A protein and the small-molecule ligand that binds it are described below.
Small molecule (SMILES): CC(=O)N[C@@H]1[C@@H](O)[C@H](O)[C@@H](CO)O[C@H]1O

Binding-site contacts:
Ligand atom C7 contacts residue GLN484 of chain 1.C at 3.7 Å.
Ligand atom C1 contacts residue ASN481 of chain 1.C at 1.4 Å.
Ligand atom O7 contacts residue THR483 of chain 1.C at 3.9 Å.
Ligand atom O5 contacts residue ASN473 of chain 1.C at 4.4 Å.
Ligand atom C1 contacts residue ASN473 of chain 1.C at 3.8 Å.
Ligand atom N2 contacts residue ASN481 of chain 1.C at 3.1 Å (h-bond).
Ligand atom O6 contacts residue ASN479 of chain 1.C at 3.5 Å.
Ligand atom O6 contacts residue TYR477 of chain 1.C at 3.4 Å.
Ligand atom C4 contacts residue ASN481 of chain 1.C at 4.2 Å.
Ligand atom C7 contacts residue GLU482 of chain 1.C at 4.5 Å.
Ligand atom O7 contacts residue ASN481 of chain 1.C at 4.0 Å.
Ligand atom O5 contacts residue ASN479 of chain 1.C at 3.5 Å (h-bond).
Ligand atom C7 contacts residue ASN481 of chain 1.C at 3.8 Å.
Ligand atom C6 contacts residue ASN479 of chain 1.C at 3.9 Å.
Ligand atom C2 contacts residue ASN481 of chain 1.C at 2.5 Å.
Ligand atom C5 contacts residue ASN481 of chain 1.C at 3.6 Å.
Ligand atom O5 contacts residue ASN481 of chain 1.C at 2.3 Å (h-bond).
Ligand atom N2 contacts residue ASN473 of chain 1.C at 4.3 Å.
Ligand atom C8 contacts residue GLU482 of chain 1.C at 3.8 Å.
Ligand atom C8 contacts residue GLN484 of chain 1.C at 3.9 Å.
Ligand atom C3 contacts residue ASN481 of chain 1.C at 3.8 Å.
Ligand atom C7 contacts residue THR483 of chain 1.C at 4.2 Å.
Ligand atom C5 contacts residue ASN479 of chain 1.C at 4.4 Å.
Ligand atom O7 contacts residue GLN484 of chain 1.C at 3.1 Å (h-bond).
Ligand atom C8 contacts residue THR483 of chain 1.C at 3.7 Å.

Sequence of chain 1.C:
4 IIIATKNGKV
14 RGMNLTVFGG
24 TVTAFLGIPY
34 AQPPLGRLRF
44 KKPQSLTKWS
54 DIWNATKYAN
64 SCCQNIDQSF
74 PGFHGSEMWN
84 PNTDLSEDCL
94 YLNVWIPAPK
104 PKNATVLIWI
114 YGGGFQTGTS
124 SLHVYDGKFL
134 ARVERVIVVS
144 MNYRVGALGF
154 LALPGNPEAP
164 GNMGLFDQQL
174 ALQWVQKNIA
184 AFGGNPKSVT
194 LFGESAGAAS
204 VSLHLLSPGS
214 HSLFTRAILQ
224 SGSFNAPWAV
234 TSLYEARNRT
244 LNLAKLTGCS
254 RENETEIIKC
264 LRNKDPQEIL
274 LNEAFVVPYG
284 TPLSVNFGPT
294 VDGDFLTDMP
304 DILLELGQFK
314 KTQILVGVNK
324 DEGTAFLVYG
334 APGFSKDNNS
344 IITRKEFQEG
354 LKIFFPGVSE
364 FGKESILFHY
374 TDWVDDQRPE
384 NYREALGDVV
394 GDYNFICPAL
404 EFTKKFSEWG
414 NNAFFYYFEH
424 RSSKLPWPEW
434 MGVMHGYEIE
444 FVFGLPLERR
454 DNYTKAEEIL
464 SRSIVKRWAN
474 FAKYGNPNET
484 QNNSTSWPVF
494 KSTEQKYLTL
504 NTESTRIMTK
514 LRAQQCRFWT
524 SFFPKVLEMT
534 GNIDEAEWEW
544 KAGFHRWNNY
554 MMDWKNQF